Binding-site contacts:
Ligand atom C1 contacts residue ASN229 of chain 1.E at 1.5 Å.
Ligand atom O6 contacts residue GLN206 of chain 1.E at 4.4 Å.
Ligand atom C1 contacts residue GLN208 of chain 1.E at 4.1 Å.
Ligand atom N2 contacts residue ASN229 of chain 1.E at 3.0 Å (h-bond).
Ligand atom C5 contacts residue ASN229 of chain 1.E at 3.7 Å.
Ligand atom O6 contacts residue TRP159 of chain 1.E at 3.5 Å.
Ligand atom C8 contacts residue GLN228 of chain 1.E at 4.1 Å.
Ligand atom C8 contacts residue ASN229 of chain 1.E at 4.5 Å.
Ligand atom O7 contacts residue ASN229 of chain 1.E at 3.4 Å (h-bond).
Ligand atom O5 contacts residue ASN229 of chain 1.E at 2.4 Å (h-bond).
Ligand atom C8 contacts residue THR227 of chain 1.E at 3.4 Å.
Ligand atom C8 contacts residue GLU164 of chain 1.E at 3.9 Å.
Ligand atom C7 contacts residue ASN229 of chain 1.E at 3.4 Å.
Ligand atom C3 contacts residue ASN229 of chain 1.E at 3.8 Å.
Ligand atom C2 contacts residue GLN208 of chain 1.E at 3.9 Å.
Ligand atom C4 contacts residue ASN229 of chain 1.E at 4.3 Å.
Ligand atom C7 contacts residue GLN208 of chain 1.E at 3.6 Å.
Ligand atom N2 contacts residue GLN208 of chain 1.E at 2.9 Å (h-bond).
Ligand atom C3 contacts residue GLN208 of chain 1.E at 4.1 Å.
Ligand atom C6 contacts residue TRP159 of chain 1.E at 4.3 Å (hydrophobic).
Ligand atom C2 contacts residue ASN229 of chain 1.E at 2.5 Å.
Ligand atom C8 contacts residue GLN208 of chain 1.E at 3.4 Å.

Sequence of chain 1.E:
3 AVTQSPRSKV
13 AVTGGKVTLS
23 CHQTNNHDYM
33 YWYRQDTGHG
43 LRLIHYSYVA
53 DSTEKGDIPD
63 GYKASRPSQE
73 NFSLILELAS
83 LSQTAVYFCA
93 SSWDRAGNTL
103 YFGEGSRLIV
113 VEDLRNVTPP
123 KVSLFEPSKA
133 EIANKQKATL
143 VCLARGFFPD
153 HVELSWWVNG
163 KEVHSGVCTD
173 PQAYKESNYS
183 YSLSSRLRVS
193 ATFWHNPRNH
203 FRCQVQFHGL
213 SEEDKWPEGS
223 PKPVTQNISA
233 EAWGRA

The small molecule below binds the protein below.
Small molecule (SMILES): CC(=O)N[C@H]1[C@H](O[C@H]2[C@H](O)[C@@H](NC(C)=O)CO[C@@H]2CO)O[C@H](CO)[C@@H](O)[C@@H]1O